Binding-site contacts:
Ligand atom C3 contacts residue ASN96 of chain 1.A at 3.8 Å.
Ligand atom C7 contacts residue ASN96 of chain 1.A at 3.1 Å.
Ligand atom C8 contacts residue ASN96 of chain 1.A at 4.3 Å.
Ligand atom N2 contacts residue ASN96 of chain 1.A at 2.9 Å (h-bond).
Ligand atom C5 contacts residue ASN96 of chain 1.A at 3.7 Å.
Ligand atom O5 contacts residue ASN96 of chain 1.A at 2.4 Å (h-bond).
Ligand atom C1 contacts residue ASN96 of chain 1.A at 1.4 Å.
Ligand atom C2 contacts residue ASN96 of chain 1.A at 2.4 Å.
Ligand atom C4 contacts residue ASN96 of chain 1.A at 4.2 Å.
Ligand atom O7 contacts residue ASN96 of chain 1.A at 2.8 Å (h-bond).

Sequence of chain 1.A:
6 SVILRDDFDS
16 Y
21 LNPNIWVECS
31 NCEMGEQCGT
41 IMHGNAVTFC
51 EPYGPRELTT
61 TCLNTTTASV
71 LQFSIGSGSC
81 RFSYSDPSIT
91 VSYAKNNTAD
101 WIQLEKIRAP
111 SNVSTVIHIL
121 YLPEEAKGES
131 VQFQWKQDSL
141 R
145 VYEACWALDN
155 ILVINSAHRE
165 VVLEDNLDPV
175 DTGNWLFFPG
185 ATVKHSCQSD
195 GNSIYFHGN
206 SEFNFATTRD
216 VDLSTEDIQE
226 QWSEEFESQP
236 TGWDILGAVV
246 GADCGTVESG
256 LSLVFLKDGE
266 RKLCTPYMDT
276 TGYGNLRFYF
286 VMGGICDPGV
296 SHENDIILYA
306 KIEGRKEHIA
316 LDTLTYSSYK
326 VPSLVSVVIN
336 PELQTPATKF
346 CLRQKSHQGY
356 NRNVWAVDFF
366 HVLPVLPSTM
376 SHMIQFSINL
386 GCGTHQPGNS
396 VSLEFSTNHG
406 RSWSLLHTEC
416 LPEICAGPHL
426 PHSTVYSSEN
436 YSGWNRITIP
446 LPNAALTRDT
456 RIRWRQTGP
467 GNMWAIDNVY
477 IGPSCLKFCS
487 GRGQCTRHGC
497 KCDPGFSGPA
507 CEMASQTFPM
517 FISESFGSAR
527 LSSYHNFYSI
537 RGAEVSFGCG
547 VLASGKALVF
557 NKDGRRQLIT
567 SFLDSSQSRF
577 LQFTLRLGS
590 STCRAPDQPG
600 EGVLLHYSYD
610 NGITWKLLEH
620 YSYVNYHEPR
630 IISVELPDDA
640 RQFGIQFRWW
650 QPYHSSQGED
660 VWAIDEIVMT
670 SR

A protein and the small-molecule ligand that binds it are described below.
Small molecule (SMILES): CC(=O)N[C@@H]1[C@@H](O)[C@H](O)[C@@H](CO)O[C@H]1O